Sequence of chain 1.B:
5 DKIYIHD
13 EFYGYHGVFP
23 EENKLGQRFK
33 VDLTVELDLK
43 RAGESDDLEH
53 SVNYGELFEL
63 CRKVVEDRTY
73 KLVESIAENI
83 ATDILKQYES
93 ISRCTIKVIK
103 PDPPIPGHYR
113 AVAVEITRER

The small molecule below binds the protein below.
Small molecule (SMILES): Cn1cnc2c(O)nc(N)nc21

Binding-site contacts:
Ligand atom O7 contacts residue LEU74 of chain 1.B at 3.3 Å.
Ligand atom N11 contacts residue TYR56 of chain 1.C at 3.1 Å (h-bond).
Ligand atom C6 contacts residue LEU74 of chain 1.B at 4.0 Å (hydrophobic).
Ligand atom N11 contacts residue LEU50 of chain 1.C at 3.4 Å.
Ligand atom C3 contacts residue VAL20 of chain 1.B at 3.8 Å (hydrophobic).
Ligand atom N2 contacts residue LEU50 of chain 1.C at 4.0 Å.
Ligand atom N4 contacts residue TYR56 of chain 1.C at 3.4 Å.
Ligand atom O7 contacts residue GLU76 of chain 1.B at 2.8 Å (salt-bridge).
Ligand atom C1 contacts residue ASN55 of chain 1.C at 3.2 Å.
Ligand atom N10 contacts residue VAL54 of chain 1.C at 2.6 Å (h-bond).
Ligand atom O7 contacts residue VAL75 of chain 1.B at 2.9 Å (h-bond).
Ligand atom C3 contacts residue TYR56 of chain 1.C at 3.4 Å (hydrophobic).
Ligand atom N10 contacts residue ILE7 of chain 1.C at 3.7 Å.
Ligand atom C6 contacts residue GLU76 of chain 1.B at 3.3 Å.
Ligand atom N8 contacts residue TYR56 of chain 1.C at 4.1 Å.
Ligand atom C9 contacts residue TYR56 of chain 1.C at 3.8 Å (hydrophobic).
Ligand atom C9 contacts residue VAL54 of chain 1.C at 3.5 Å (hydrophobic).
Ligand atom C12 contacts residue LEU50 of chain 1.C at 3.6 Å (hydrophobic).
Ligand atom N8 contacts residue VAL75 of chain 1.B at 4.3 Å.
Ligand atom N4 contacts residue LYS102 of chain 1.B at 4.0 Å.
Ligand atom N4 contacts residue LEU74 of chain 1.B at 4.3 Å.
Ligand atom N11 contacts residue ASN55 of chain 1.C at 3.8 Å.
Ligand atom N8 contacts residue GLU76 of chain 1.B at 2.9 Å (salt-bridge).
Ligand atom C12 contacts residue TYR56 of chain 1.C at 3.2 Å (hydrophobic).
Ligand atom C5 contacts residue TYR56 of chain 1.C at 3.3 Å (hydrophobic).
Ligand atom C9 contacts residue LEU50 of chain 1.C at 3.8 Å (hydrophobic).
Ligand atom C6 contacts residue VAL75 of chain 1.B at 4.2 Å (hydrophobic).
Ligand atom N10 contacts residue SER53 of chain 1.C at 4.1 Å.
Ligand atom N2 contacts residue TYR56 of chain 1.C at 3.4 Å.
Ligand atom N10 contacts residue TYR56 of chain 1.C at 4.0 Å.
Ligand atom C1 contacts residue TYR56 of chain 1.C at 3.6 Å (hydrophobic).
Ligand atom C5 contacts residue LEU50 of chain 1.C at 4.2 Å (hydrophobic).
Ligand atom N11 contacts residue VAL54 of chain 1.C at 3.6 Å.
Ligand atom C6 contacts residue TYR56 of chain 1.C at 3.9 Å (hydrophobic).
Ligand atom N10 contacts residue GLU76 of chain 1.B at 3.0 Å (salt-bridge).
Ligand atom C9 contacts residue GLU76 of chain 1.B at 3.3 Å.
Ligand atom C1 contacts residue GLY57 of chain 1.C at 4.1 Å.
Ligand atom N4 contacts residue VAL20 of chain 1.B at 3.7 Å.
Ligand atom C5 contacts residue LEU74 of chain 1.B at 4.2 Å (hydrophobic).
Ligand atom C1 contacts residue LEU50 of chain 1.C at 3.8 Å (hydrophobic).

Sequence of chain 1.C:
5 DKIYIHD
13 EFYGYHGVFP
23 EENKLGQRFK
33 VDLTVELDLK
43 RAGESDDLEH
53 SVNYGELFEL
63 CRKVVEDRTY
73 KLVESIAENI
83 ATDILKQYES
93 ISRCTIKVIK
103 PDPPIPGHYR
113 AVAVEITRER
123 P